Sequence of chain 1.C:
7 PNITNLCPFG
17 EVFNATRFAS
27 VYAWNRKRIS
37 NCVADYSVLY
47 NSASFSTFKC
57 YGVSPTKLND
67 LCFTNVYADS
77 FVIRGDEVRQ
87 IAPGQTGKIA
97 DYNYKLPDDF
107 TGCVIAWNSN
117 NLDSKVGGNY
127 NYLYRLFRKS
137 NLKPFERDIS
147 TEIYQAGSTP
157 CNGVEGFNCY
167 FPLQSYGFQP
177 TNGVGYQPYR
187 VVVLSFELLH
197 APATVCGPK

This protein binds this small molecule.
Small molecule (SMILES): CC(=O)N[C@@H]1[C@@H](O)[C@H](O)[C@@H](CO)O[C@H]1O

Sequence of chain 1.E:
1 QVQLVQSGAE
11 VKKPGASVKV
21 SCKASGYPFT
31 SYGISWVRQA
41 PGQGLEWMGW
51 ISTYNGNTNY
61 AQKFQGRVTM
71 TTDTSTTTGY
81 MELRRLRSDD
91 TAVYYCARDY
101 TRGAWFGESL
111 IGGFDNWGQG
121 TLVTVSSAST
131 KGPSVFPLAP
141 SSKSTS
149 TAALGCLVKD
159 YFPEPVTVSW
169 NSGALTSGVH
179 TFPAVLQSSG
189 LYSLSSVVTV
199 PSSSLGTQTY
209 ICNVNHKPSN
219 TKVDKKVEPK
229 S

Sequence of chain 1.D:
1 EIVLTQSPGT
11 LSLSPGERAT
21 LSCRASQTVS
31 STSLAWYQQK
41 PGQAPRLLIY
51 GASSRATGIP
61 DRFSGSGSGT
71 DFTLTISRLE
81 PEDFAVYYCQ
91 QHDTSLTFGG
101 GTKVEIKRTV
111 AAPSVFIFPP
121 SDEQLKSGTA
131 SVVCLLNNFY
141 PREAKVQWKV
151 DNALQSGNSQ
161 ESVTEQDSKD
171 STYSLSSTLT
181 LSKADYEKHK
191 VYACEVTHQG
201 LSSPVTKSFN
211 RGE

Binding-site contacts:
Ligand atom C2 contacts residue ASN20 of chain 1.C at 2.7 Å.
Ligand atom C6 contacts residue TYR100 of chain 1.E at 4.4 Å (hydrophobic).
Ligand atom C1 contacts residue ASN20 of chain 1.C at 1.8 Å.
Ligand atom C5 contacts residue ASN20 of chain 1.C at 3.5 Å.
Ligand atom C1 contacts residue TYR100 of chain 1.E at 4.1 Å (hydrophobic).
Ligand atom C7 contacts residue VAL44 of chain 1.C at 3.3 Å (hydrophobic).
Ligand atom N2 contacts residue VAL44 of chain 1.C at 4.0 Å.
Ligand atom C7 contacts residue GLY16 of chain 1.C at 3.5 Å.
Ligand atom C4 contacts residue ASN20 of chain 1.C at 4.2 Å.
Ligand atom O7 contacts residue TYR100 of chain 1.E at 4.4 Å.
Ligand atom O7 contacts residue GLY16 of chain 1.C at 3.7 Å.
Ligand atom N2 contacts residue ASN20 of chain 1.C at 3.3 Å (h-bond).
Ligand atom N2 contacts residue GLY16 of chain 1.C at 4.1 Å.
Ligand atom C7 contacts residue TYR100 of chain 1.E at 4.5 Å (hydrophobic).
Ligand atom C8 contacts residue VAL44 of chain 1.C at 3.0 Å (hydrophobic).
Ligand atom O6 contacts residue ASN20 of chain 1.C at 4.5 Å.
Ligand atom C3 contacts residue ASN20 of chain 1.C at 4.0 Å.
Ligand atom C6 contacts residue ASN20 of chain 1.C at 4.3 Å.
Ligand atom C8 contacts residue PHE15 of chain 1.C at 3.5 Å (hydrophobic).
Ligand atom C2 contacts residue TYR100 of chain 1.E at 4.0 Å (hydrophobic).
Ligand atom C6 contacts residue TYR50 of chain 1.D at 3.3 Å (hydrophobic).
Ligand atom C8 contacts residue GLY16 of chain 1.C at 3.3 Å.
Ligand atom O3 contacts residue VAL44 of chain 1.C at 3.6 Å.
Ligand atom C7 contacts residue ASN20 of chain 1.C at 4.2 Å.
Ligand atom O5 contacts residue ASN20 of chain 1.C at 2.0 Å (h-bond).
Ligand atom N2 contacts residue TYR100 of chain 1.E at 4.4 Å.
Ligand atom O7 contacts residue VAL44 of chain 1.C at 3.1 Å.
Ligand atom O5 contacts residue TYR100 of chain 1.E at 3.7 Å.
Ligand atom C5 contacts residue TYR50 of chain 1.D at 4.0 Å (hydrophobic).
Ligand atom O6 contacts residue TYR100 of chain 1.E at 3.6 Å.
Ligand atom C8 contacts residue LEU45 of chain 1.C at 4.0 Å (hydrophobic).
Ligand atom C8 contacts residue PHE19 of chain 1.C at 4.3 Å (hydrophobic).
Ligand atom C7 contacts residue PHE15 of chain 1.C at 4.4 Å (hydrophobic).